Sequence of chain 1.A:
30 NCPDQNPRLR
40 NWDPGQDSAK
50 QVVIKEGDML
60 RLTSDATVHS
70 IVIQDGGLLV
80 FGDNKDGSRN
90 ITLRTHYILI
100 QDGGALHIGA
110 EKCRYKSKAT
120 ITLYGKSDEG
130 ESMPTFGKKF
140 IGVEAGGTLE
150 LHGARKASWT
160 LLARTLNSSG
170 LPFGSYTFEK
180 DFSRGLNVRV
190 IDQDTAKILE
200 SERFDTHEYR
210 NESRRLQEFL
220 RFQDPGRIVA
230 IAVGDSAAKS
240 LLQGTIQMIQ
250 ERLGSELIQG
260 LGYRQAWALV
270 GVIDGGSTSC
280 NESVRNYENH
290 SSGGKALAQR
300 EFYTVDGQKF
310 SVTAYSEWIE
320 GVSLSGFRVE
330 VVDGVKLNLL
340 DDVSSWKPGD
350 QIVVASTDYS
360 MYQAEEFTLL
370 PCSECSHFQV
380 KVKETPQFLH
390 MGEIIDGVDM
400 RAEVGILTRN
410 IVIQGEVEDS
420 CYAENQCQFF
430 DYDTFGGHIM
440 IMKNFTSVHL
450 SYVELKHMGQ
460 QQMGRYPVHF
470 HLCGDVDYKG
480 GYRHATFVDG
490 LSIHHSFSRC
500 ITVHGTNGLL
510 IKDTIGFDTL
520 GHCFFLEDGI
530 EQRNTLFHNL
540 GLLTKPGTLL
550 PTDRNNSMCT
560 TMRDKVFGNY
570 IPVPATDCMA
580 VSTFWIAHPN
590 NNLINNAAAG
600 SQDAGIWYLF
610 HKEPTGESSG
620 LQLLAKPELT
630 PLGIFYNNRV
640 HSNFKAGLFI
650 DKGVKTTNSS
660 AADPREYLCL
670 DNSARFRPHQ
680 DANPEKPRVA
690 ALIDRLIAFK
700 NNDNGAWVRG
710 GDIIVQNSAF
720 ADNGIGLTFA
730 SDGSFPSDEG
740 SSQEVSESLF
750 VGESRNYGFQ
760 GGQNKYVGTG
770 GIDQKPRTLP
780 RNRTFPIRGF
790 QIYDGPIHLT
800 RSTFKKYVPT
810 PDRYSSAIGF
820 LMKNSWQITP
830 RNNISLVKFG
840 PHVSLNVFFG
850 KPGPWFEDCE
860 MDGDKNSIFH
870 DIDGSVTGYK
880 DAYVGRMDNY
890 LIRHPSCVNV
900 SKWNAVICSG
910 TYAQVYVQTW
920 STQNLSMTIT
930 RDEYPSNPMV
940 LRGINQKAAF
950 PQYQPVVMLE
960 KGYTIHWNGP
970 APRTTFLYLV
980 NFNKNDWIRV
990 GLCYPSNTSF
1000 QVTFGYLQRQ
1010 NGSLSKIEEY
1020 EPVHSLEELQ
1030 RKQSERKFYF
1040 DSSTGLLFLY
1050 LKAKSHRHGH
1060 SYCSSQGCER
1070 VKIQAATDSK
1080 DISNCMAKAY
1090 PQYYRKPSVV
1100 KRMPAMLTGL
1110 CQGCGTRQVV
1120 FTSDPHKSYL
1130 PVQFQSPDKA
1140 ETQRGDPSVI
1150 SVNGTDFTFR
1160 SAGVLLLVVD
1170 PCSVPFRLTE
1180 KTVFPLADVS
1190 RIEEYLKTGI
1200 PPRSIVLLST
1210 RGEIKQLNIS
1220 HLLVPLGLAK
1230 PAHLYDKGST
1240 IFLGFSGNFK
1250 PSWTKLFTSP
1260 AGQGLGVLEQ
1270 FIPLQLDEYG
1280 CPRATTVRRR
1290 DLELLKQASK

This protein binds this small molecule.
Small molecule (SMILES): CC(=O)N[C@H]1[C@H](O[C@H]2[C@H](O)[C@@H](NC(C)=O)CO[C@@H]2CO)O[C@H](CO)[C@@H](O[C@@H]2O[C@H](CO[C@H]3O[C@H](CO)[C@@H](O)[C@H](O)[C@@H]3O)[C@@H](O)[C@H](O)[C@@H]2O)[C@@H]1O

Binding-site contacts:
Ligand atom C4 contacts residue ASN1152 of chain 1.A at 4.3 Å.
Ligand atom C8 contacts residue TYR1128 of chain 1.A at 3.6 Å (hydrophobic).
Ligand atom O7 contacts residue PRO1174 of chain 1.A at 4.3 Å.
Ligand atom C2 contacts residue PRO1174 of chain 1.A at 3.6 Å (hydrophobic).
Ligand atom C7 contacts residue VAL1173 of chain 1.A at 4.4 Å (hydrophobic).
Ligand atom C1 contacts residue ASN1152 of chain 1.A at 1.4 Å.
Ligand atom C5 contacts residue ASN1152 of chain 1.A at 3.7 Å.
Ligand atom C7 contacts residue PRO1174 of chain 1.A at 4.3 Å (hydrophobic).
Ligand atom O6 contacts residue ARG1116 of chain 1.A at 3.1 Å (salt-bridge).
Ligand atom N2 contacts residue PRO1174 of chain 1.A at 3.5 Å.
Ligand atom C7 contacts residue ASN1152 of chain 1.A at 3.5 Å.
Ligand atom C3 contacts residue ASN1152 of chain 1.A at 3.8 Å.
Ligand atom O7 contacts residue TYR1128 of chain 1.A at 4.2 Å.
Ligand atom N2 contacts residue PHE1175 of chain 1.A at 4.2 Å.
Ligand atom C7 contacts residue TYR1128 of chain 1.A at 4.3 Å (hydrophobic).
Ligand atom O7 contacts residue ASN1152 of chain 1.A at 4.4 Å.
Ligand atom C7 contacts residue GLN1117 of chain 1.A at 4.3 Å.
Ligand atom C8 contacts residue VAL1118 of chain 1.A at 4.2 Å (hydrophobic).
Ligand atom O7 contacts residue VAL1173 of chain 1.A at 4.0 Å.
Ligand atom O3 contacts residue VAL1173 of chain 1.A at 4.3 Å.
Ligand atom O2 contacts residue ARG1116 of chain 1.A at 4.2 Å.
Ligand atom O7 contacts residue LEU1273 of chain 1.A at 4.1 Å.
Ligand atom O7 contacts residue GLN1117 of chain 1.A at 3.2 Å.
Ligand atom N2 contacts residue ASN1152 of chain 1.A at 2.9 Å (h-bond).
Ligand atom O5 contacts residue ASN1152 of chain 1.A at 2.4 Å (h-bond).
Ligand atom C8 contacts residue ASN1152 of chain 1.A at 3.8 Å.
Ligand atom O3 contacts residue PRO1174 of chain 1.A at 3.9 Å.
Ligand atom C6 contacts residue ARG1116 of chain 1.A at 4.1 Å.
Ligand atom C3 contacts residue PRO1174 of chain 1.A at 4.4 Å (hydrophobic).
Ligand atom O7 contacts residue SER1127 of chain 1.A at 4.4 Å.
Ligand atom O7 contacts residue PHE1175 of chain 1.A at 4.3 Å.
Ligand atom C2 contacts residue ASN1152 of chain 1.A at 2.5 Å.